The small molecule below binds the protein below.
Small molecule (SMILES): CC(=O)N[C@@H]1[C@@H](O)[C@H](O)[C@@H](CO)O[C@H]1O

Binding-site contacts:
Ligand atom O6 contacts residue ASP165 of chain 1.A at 4.4 Å.
Ligand atom C1 contacts residue ASN164 of chain 1.A at 1.4 Å.
Ligand atom C4 contacts residue ASN164 of chain 1.A at 4.2 Å.
Ligand atom O5 contacts residue ASN164 of chain 1.A at 2.3 Å (h-bond).
Ligand atom O6 contacts residue ASN164 of chain 1.A at 4.4 Å.
Ligand atom C2 contacts residue ASN164 of chain 1.A at 2.6 Å.
Ligand atom C7 contacts residue ASN164 of chain 1.A at 4.3 Å.
Ligand atom C3 contacts residue ASN164 of chain 1.A at 3.9 Å.
Ligand atom C5 contacts residue ASN164 of chain 1.A at 3.6 Å.
Ligand atom N2 contacts residue ASN164 of chain 1.A at 3.1 Å (h-bond).

Sequence of chain 1.A:
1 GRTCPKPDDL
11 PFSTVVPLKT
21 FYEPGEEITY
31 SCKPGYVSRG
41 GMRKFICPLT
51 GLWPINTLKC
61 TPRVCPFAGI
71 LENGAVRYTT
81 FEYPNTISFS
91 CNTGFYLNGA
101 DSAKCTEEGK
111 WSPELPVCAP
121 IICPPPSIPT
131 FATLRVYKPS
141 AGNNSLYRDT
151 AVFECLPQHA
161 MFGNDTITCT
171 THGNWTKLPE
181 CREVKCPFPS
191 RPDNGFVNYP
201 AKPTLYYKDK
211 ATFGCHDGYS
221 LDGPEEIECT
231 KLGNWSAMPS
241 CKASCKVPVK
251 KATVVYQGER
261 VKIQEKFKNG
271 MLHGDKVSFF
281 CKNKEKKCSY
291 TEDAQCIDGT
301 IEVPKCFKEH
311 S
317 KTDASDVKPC